Sequence of chain 1.C:
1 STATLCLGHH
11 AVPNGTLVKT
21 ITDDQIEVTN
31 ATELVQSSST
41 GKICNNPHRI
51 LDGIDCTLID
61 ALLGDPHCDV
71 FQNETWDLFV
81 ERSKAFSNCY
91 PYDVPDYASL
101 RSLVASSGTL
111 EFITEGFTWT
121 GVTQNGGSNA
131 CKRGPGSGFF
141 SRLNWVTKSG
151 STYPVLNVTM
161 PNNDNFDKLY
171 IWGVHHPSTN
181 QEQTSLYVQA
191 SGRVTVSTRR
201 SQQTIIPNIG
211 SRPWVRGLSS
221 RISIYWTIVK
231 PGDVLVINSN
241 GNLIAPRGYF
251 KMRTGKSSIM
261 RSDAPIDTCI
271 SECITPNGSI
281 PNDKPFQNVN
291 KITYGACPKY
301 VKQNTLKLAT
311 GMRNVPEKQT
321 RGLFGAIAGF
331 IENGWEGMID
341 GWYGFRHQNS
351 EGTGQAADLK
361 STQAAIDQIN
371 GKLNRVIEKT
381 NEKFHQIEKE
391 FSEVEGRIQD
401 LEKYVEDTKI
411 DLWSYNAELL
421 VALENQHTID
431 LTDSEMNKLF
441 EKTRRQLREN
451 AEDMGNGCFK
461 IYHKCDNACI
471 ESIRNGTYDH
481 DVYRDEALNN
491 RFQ

This protein binds this small molecule.
Small molecule (SMILES): CC(=O)N[C@@H]1[C@@H](O)[C@H](O)[C@@H](CO)O[C@H]1O

Binding-site contacts:
Ligand atom C3 contacts residue PHE112 of chain 1.C at 4.5 Å (hydrophobic).
Ligand atom C8 contacts residue ARG142 of chain 1.C at 4.0 Å.
Ligand atom C3 contacts residue ASN73 of chain 1.C at 3.8 Å.
Ligand atom C7 contacts residue PHE112 of chain 1.C at 4.3 Å (hydrophobic).
Ligand atom C4 contacts residue ASN73 of chain 1.C at 4.3 Å.
Ligand atom C7 contacts residue ASN73 of chain 1.C at 3.5 Å.
Ligand atom N2 contacts residue PHE112 of chain 1.C at 3.5 Å (h-bond).
Ligand atom N2 contacts residue ASN73 of chain 1.C at 2.9 Å (h-bond).
Ligand atom C8 contacts residue ASN73 of chain 1.C at 3.4 Å.
Ligand atom O5 contacts residue ASN73 of chain 1.C at 2.4 Å (h-bond).
Ligand atom C2 contacts residue ASN73 of chain 1.C at 2.5 Å.
Ligand atom C2 contacts residue PHE112 of chain 1.C at 4.4 Å (hydrophobic).
Ligand atom C5 contacts residue ASN73 of chain 1.C at 3.7 Å.
Ligand atom C1 contacts residue ASN73 of chain 1.C at 1.4 Å.